Sequence of chain 1.A:
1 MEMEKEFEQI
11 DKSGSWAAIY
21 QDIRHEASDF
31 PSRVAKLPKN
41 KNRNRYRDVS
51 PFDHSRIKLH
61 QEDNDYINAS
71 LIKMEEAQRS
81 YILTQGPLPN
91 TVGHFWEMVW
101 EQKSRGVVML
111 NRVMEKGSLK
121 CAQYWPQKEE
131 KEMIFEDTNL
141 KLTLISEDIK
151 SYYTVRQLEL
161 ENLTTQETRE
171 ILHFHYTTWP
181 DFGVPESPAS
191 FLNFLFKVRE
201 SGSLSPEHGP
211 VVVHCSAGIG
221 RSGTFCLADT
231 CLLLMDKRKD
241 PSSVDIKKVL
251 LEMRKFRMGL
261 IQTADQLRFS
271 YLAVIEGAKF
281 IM

Binding-site contacts:
Ligand atom N18 contacts residue ARG105 of chain 1.A at 3.4 Å (salt-bridge).
Ligand atom C04 contacts residue GLN157 of chain 1.A at 3.6 Å.
Ligand atom C01 contacts residue GLN157 of chain 1.A at 2.0 Å.
Ligand atom C03 contacts residue LEU172 of chain 1.A at 3.6 Å (hydrophobic).
Ligand atom C05 contacts residue GLN157 of chain 1.A at 4.0 Å.
Ligand atom C01 contacts residue LEU172 of chain 1.A at 4.3 Å (hydrophobic).
Ligand atom N08 contacts residue ASP148 of chain 1.A at 4.1 Å.
Ligand atom C01 contacts residue SER146 of chain 1.A at 4.1 Å.
Ligand atom C02 contacts residue GLU170 of chain 1.A at 3.7 Å.
Ligand atom C16 contacts residue ASP148 of chain 1.A at 3.8 Å.
Ligand atom C12 contacts residue SER146 of chain 1.A at 3.7 Å.
Ligand atom C17 contacts residue ARG105 of chain 1.A at 3.9 Å.
Ligand atom C06 contacts residue GLN157 of chain 1.A at 3.0 Å.
Ligand atom C03 contacts residue GLN157 of chain 1.A at 2.4 Å.
Ligand atom C02 contacts residue LEU172 of chain 1.A at 4.0 Å (hydrophobic).
Ligand atom C07 contacts residue VAL155 of chain 1.A at 3.8 Å (hydrophobic).
Ligand atom C07 contacts residue GLN157 of chain 1.A at 3.6 Å.
Ligand atom C03 contacts residue GLU170 of chain 1.A at 3.5 Å.
Ligand atom C04 contacts residue LEU172 of chain 1.A at 3.6 Å (hydrophobic).
Ligand atom C12 contacts residue GLU147 of chain 1.A at 4.1 Å.
Ligand atom N08 contacts residue SER146 of chain 1.A at 3.9 Å.
Ligand atom C05 contacts residue VAL155 of chain 1.A at 4.3 Å (hydrophobic).
Ligand atom C17 contacts residue GLU170 of chain 1.A at 2.7 Å.
Ligand atom C06 contacts residue LEU172 of chain 1.A at 4.3 Å (hydrophobic).
Ligand atom C05 contacts residue LEU172 of chain 1.A at 4.0 Å (hydrophobic).
Ligand atom C17 contacts residue LEU172 of chain 1.A at 4.0 Å (hydrophobic).
Ligand atom C13 contacts residue GLU147 of chain 1.A at 3.9 Å.
Ligand atom O10 contacts residue GLN157 of chain 1.A at 3.7 Å.
Ligand atom N18 contacts residue GLN157 of chain 1.A at 3.7 Å.
Ligand atom C09 contacts residue GLN157 of chain 1.A at 4.3 Å.
Ligand atom N11 contacts residue SER146 of chain 1.A at 3.8 Å.
Ligand atom C17 contacts residue GLN157 of chain 1.A at 2.9 Å.
Ligand atom O10 contacts residue GLU147 of chain 1.A at 3.5 Å (salt-bridge).
Ligand atom N11 contacts residue ASP148 of chain 1.A at 4.1 Å.
Ligand atom C09 contacts residue ASP148 of chain 1.A at 4.2 Å.
Ligand atom C09 contacts residue SER146 of chain 1.A at 2.9 Å.
Ligand atom N18 contacts residue GLU170 of chain 1.A at 2.6 Å (salt-bridge).
Ligand atom O10 contacts residue SER146 of chain 1.A at 1.7 Å (h-bond).
Ligand atom C07 contacts residue SER146 of chain 1.A at 4.2 Å.
Ligand atom C02 contacts residue GLN157 of chain 1.A at 1.3 Å.

The small molecule below binds the protein below.
Small molecule (SMILES): N#Cc1ccc(CNC(=O)N2CCOCC2)cc1